This small molecule binds to this protein.
Small molecule (SMILES): CC(=O)N[C@@H]1[C@@H](O)[C@H](O)[C@@H](CO)O[C@H]1O

Binding-site contacts:
Ligand atom C5 contacts residue LEU151 of chain 49.B at 4.1 Å (hydrophobic).
Ligand atom C5 contacts residue ASN87 of chain 49.B at 3.7 Å.
Ligand atom O7 contacts residue ASP85 of chain 49.B at 4.3 Å.
Ligand atom C7 contacts residue ASN87 of chain 49.B at 3.6 Å.
Ligand atom C3 contacts residue ASN87 of chain 49.B at 3.7 Å.
Ligand atom O7 contacts residue ASN87 of chain 49.B at 3.9 Å.
Ligand atom C5 contacts residue SER89 of chain 49.B at 4.3 Å.
Ligand atom O6 contacts residue LEU151 of chain 49.B at 3.4 Å.
Ligand atom O4 contacts residue LEU151 of chain 49.B at 3.7 Å.
Ligand atom N2 contacts residue ASN87 of chain 49.B at 2.9 Å (h-bond).
Ligand atom O5 contacts residue ASN87 of chain 49.B at 2.3 Å (h-bond).
Ligand atom O5 contacts residue SER79 of chain 49.B at 4.4 Å.
Ligand atom C1 contacts residue ASN87 of chain 49.B at 1.4 Å.
Ligand atom C6 contacts residue LEU151 of chain 49.B at 3.8 Å (hydrophobic).
Ligand atom C2 contacts residue ASN87 of chain 49.B at 2.4 Å.
Ligand atom O5 contacts residue SER89 of chain 49.B at 4.1 Å.
Ligand atom C4 contacts residue LEU151 of chain 49.B at 4.4 Å (hydrophobic).
Ligand atom C4 contacts residue ASN87 of chain 49.B at 4.2 Å.
Ligand atom C1 contacts residue SER89 of chain 49.B at 4.5 Å.

Sequence of chain 49.B:
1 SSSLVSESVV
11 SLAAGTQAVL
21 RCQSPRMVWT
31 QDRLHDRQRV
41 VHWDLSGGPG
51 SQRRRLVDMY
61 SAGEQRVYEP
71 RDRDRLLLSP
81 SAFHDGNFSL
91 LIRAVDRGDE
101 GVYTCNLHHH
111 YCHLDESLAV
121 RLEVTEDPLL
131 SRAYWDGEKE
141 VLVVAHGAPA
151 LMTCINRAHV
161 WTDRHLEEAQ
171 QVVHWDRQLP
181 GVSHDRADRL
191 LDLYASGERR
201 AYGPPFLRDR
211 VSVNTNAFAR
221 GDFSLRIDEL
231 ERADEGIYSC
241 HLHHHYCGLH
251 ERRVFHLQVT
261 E